Binding-site contacts:
Ligand atom C9 contacts residue ILE63 of chain 1.A at 3.4 Å (hydrophobic).
Ligand atom C4 contacts residue ASN31 of chain 1.A at 3.6 Å.
Ligand atom F31 contacts residue PHE80 of chain 1.A at 3.5 Å.
Ligand atom C8 contacts residue THR150 of chain 1.A at 3.6 Å.
Ligand atom C18 contacts residue PRO64 of chain 1.A at 3.7 Å (hydrophobic).
Ligand atom N17 contacts residue ARG61 of chain 1.A at 3.3 Å (salt-bridge).
Ligand atom C33 contacts residue VAL56 of chain 1.A at 3.4 Å (hydrophobic).
Ligand atom N13 contacts residue GLU35 of chain 1.A at 3.7 Å.
Ligand atom N29 contacts residue ASN31 of chain 1.A at 2.8 Å (h-bond).
Ligand atom C16 contacts residue GLU35 of chain 1.A at 3.4 Å.
Ligand atom C20 contacts residue ARG61 of chain 1.A at 3.5 Å.
Ligand atom C2 contacts residue ASP58 of chain 1.A at 3.8 Å.
Ligand atom N32 contacts residue SER32 of chain 1.A at 3.0 Å (h-bond).
Ligand atom O14 contacts residue GLU35 of chain 1.A at 3.0 Å (salt-bridge).
Ligand atom C26 contacts residue ASN31 of chain 1.A at 3.4 Å.
Ligand atom N7 contacts residue ASP58 of chain 1.A at 2.8 Å (salt-bridge).
Ligand atom F31 contacts residue ASN31 of chain 1.A at 3.5 Å.
Ligand atom N32 contacts residue ASP58 of chain 1.A at 3.0 Å (salt-bridge).
Ligand atom C2 contacts residue THR150 of chain 1.A at 3.7 Å.
Ligand atom C5 contacts residue ILE63 of chain 1.A at 3.8 Å (hydrophobic).
Ligand atom C33 contacts residue THR150 of chain 1.A at 3.6 Å.
Ligand atom C1 contacts residue VAL152 of chain 1.A at 3.6 Å (hydrophobic).
Ligand atom F31 contacts residue SER105 of chain 1.A at 3.6 Å.
Ligand atom C16 contacts residue ARG61 of chain 1.A at 3.4 Å.
Ligand atom N19 contacts residue PRO64 of chain 1.A at 3.6 Å.
Ligand atom N19 contacts residue ARG61 of chain 1.A at 3.6 Å.
Ligand atom C28 contacts residue ASN31 of chain 1.A at 3.6 Å.
Ligand atom C15 contacts residue ARG61 of chain 1.A at 3.7 Å.
Ligand atom C20 contacts residue GLY62 of chain 1.A at 3.1 Å.
Ligand atom C15 contacts residue GLU35 of chain 1.A at 3.3 Å.
Ligand atom C3 contacts residue ASP58 of chain 1.A at 3.6 Å.
Ligand atom C33 contacts residue SER32 of chain 1.A at 3.3 Å.
Ligand atom C5 contacts residue ASN31 of chain 1.A at 3.3 Å.
Ligand atom C4 contacts residue ILE63 of chain 1.A at 3.6 Å (hydrophobic).
Ligand atom N7 contacts residue THR150 of chain 1.A at 3.4 Å.
Ligand atom C10 contacts residue ILE63 of chain 1.A at 3.5 Å (hydrophobic).
Ligand atom C6 contacts residue ASN31 of chain 1.A at 3.5 Å.
Ligand atom C18 contacts residue ARG61 of chain 1.A at 3.5 Å.
Ligand atom C3 contacts residue THR150 of chain 1.A at 3.7 Å.
Ligand atom C25 contacts residue ASN31 of chain 1.A at 3.7 Å.

Sequence of chain 1.A:
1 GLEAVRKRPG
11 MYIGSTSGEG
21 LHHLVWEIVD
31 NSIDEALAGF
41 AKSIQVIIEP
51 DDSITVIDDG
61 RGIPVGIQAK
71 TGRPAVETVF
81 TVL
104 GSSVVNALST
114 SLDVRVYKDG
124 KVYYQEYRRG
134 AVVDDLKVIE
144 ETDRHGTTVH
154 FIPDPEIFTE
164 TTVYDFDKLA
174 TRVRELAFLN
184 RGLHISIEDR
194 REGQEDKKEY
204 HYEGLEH

A small-molecule ligand and the protein it binds are described below.
Small molecule (SMILES): CNc1cc(F)cc2c1[nH]c1nc(Oc3cnc(C)nc3)nc(N3C[C@@H]4[C@H](N)C[C@]4(C)C3)c12